Sequence of chain 29.A:
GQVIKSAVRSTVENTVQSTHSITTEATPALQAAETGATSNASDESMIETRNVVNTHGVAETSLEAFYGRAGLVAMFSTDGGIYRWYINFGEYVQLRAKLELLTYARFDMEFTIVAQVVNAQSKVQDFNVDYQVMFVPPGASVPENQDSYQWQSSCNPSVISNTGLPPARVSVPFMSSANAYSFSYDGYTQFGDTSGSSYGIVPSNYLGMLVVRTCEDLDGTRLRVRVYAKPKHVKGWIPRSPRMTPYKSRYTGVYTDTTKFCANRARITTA

Sequence of chain 30.A:
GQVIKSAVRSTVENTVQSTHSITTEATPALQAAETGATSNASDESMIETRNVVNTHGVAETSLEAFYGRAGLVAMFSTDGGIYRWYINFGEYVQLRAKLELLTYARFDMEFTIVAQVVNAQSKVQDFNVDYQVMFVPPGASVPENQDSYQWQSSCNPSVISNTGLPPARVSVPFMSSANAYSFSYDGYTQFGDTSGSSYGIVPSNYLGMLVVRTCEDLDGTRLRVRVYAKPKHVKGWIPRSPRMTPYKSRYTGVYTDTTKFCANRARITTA

Binding-site contacts:
Ligand atom N contacts residue TYR152 of chain 29.A at 4.2 Å.
Ligand atom N contacts residue MET78 of chain 30.A at 3.8 Å.
Ligand atom OXT contacts residue ARG229 of chain 30.A at 3.1 Å (salt-bridge).
Ligand atom C contacts residue MET78 of chain 30.A at 3.6 Å (hydrophobic).
Ligand atom C contacts residue LEU75 of chain 30.A at 4.2 Å (hydrophobic).
Ligand atom O contacts residue ARG229 of chain 30.A at 2.9 Å (salt-bridge).
Ligand atom CA contacts residue GLN155 of chain 29.A at 4.3 Å.
Ligand atom OXT contacts residue CYS1 of chain 30.P at 4.0 Å.
Ligand atom O contacts residue TRP154 of chain 29.A at 4.1 Å.
Ligand atom C contacts residue TRP154 of chain 29.A at 4.1 Å (hydrophobic).
Ligand atom CA contacts residue CYS1 of chain 30.P at 2.4 Å (hydrophobic).
Ligand atom OXT contacts residue ARG216 of chain 29.A at 3.0 Å (salt-bridge).
Ligand atom O contacts residue ARG216 of chain 29.A at 2.9 Å (salt-bridge).
Ligand atom N contacts residue SER151 of chain 29.A at 3.5 Å (h-bond).
Ligand atom CA contacts residue LEU75 of chain 30.A at 3.7 Å (hydrophobic).
Ligand atom O contacts residue MET78 of chain 30.A at 3.9 Å.
Ligand atom CA contacts residue TRP154 of chain 29.A at 4.3 Å (hydrophobic).
Ligand atom C contacts residue ARG216 of chain 29.A at 3.6 Å.
Ligand atom CA contacts residue SER151 of chain 29.A at 4.0 Å.
Ligand atom N contacts residue CYS1 of chain 30.P at 1.3 Å.
Ligand atom C contacts residue CYS1 of chain 30.P at 3.7 Å (hydrophobic).
Ligand atom C contacts residue ARG229 of chain 30.A at 3.7 Å.
Ligand atom CA contacts residue MET78 of chain 30.A at 4.0 Å (hydrophobic).
Ligand atom O contacts residue LEU75 of chain 30.A at 3.8 Å.
Ligand atom N contacts residue ASP150 of chain 29.A at 3.4 Å (salt-bridge).
Ligand atom OXT contacts residue ASP150 of chain 29.A at 4.3 Å.
Ligand atom OXT contacts residue MET78 of chain 30.A at 3.5 Å (h-bond).

The protein below binds the small molecule below.
Small molecule (SMILES): NCC(=O)O